Sequence of chain 1.A:
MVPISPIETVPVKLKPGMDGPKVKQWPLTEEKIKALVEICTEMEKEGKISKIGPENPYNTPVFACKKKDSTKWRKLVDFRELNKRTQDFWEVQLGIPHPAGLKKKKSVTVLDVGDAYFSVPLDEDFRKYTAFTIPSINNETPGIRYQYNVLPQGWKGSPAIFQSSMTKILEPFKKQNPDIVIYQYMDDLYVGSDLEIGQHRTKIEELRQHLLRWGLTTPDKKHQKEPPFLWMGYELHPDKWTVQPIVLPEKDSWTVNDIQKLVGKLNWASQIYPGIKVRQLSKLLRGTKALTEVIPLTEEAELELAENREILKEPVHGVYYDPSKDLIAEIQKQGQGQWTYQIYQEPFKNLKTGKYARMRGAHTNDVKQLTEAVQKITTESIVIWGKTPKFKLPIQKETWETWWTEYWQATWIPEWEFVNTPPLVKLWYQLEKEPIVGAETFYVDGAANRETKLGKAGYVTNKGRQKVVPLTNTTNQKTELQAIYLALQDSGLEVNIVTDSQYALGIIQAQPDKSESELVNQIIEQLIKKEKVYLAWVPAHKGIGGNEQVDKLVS

A protein and the small-molecule ligand that binds it are described below.
Small molecule (SMILES): Cc1cn([C@H]2C=C[C@@H](CO[P](=O)(O)O[P](=O)(O)OP(=O)(O)O)O2)c(=O)[nH]c1=O

Binding-site contacts:
Ligand atom C1' contacts residue TYR117 of chain 1.A at 3.5 Å (hydrophobic).
Ligand atom O7' contacts residue MG1 of chain 1.I at 3.7 Å.
Ligand atom O3C contacts residue GLY114 of chain 1.A at 3.3 Å.
Ligand atom N1 contacts residue ARG74 of chain 1.A at 3.7 Å.
Ligand atom O2A contacts residue ASP187 of chain 1.A at 2.9 Å (salt-bridge).
Ligand atom O1B contacts residue ALA116 of chain 1.A at 3.6 Å.
Ligand atom PA contacts residue MG1 of chain 1.I at 3.6 Å.
Ligand atom C6 contacts residue ARG74 of chain 1.A at 3.6 Å.
Ligand atom O1C contacts residue LYS222 of chain 1.A at 3.4 Å (salt-bridge).
Ligand atom PB contacts residue MG1 of chain 1.I at 3.3 Å.
Ligand atom O2A contacts residue ASP112 of chain 1.A at 3.5 Å (salt-bridge).
Ligand atom O2B contacts residue ASP187 of chain 1.A at 3.1 Å (salt-bridge).
Ligand atom O2B contacts residue MG1 of chain 1.I at 2.1 Å.
Ligand atom O6' contacts residue LYS67 of chain 1.A at 3.7 Å.
Ligand atom O1C contacts residue LYS67 of chain 1.A at 2.5 Å (salt-bridge).
Ligand atom O3C contacts residue ASP115 of chain 1.A at 3.6 Å.
Ligand atom O4' contacts residue MET186 of chain 1.A at 3.6 Å.
Ligand atom C3' contacts residue ALA116 of chain 1.A at 3.7 Å (hydrophobic).
Ligand atom PC contacts residue MG1 of chain 1.I at 3.4 Å.
Ligand atom O2B contacts residue VAL113 of chain 1.A at 3.0 Å (h-bond).
Ligand atom PA contacts residue ARG74 of chain 1.A at 3.4 Å.
Ligand atom O2C contacts residue LYS222 of chain 1.A at 3.7 Å.
Ligand atom C4 contacts residue ARG74 of chain 1.A at 3.7 Å.
Ligand atom O1A contacts residue ARG74 of chain 1.A at 2.8 Å (salt-bridge).
Ligand atom O6' contacts residue MG1 of chain 1.I at 3.7 Å.
Ligand atom O1B contacts residue GLN153 of chain 1.A at 3.7 Å.
Ligand atom C5A contacts residue ARG74 of chain 1.A at 3.6 Å.
Ligand atom O2C contacts residue VAL113 of chain 1.A at 3.3 Å (h-bond).
Ligand atom C5' contacts residue ASP187 of chain 1.A at 3.2 Å.
Ligand atom O2 contacts residue TYR117 of chain 1.A at 3.4 Å.
Ligand atom O5' contacts residue ARG74 of chain 1.A at 3.6 Å.
Ligand atom O7' contacts residue LYS67 of chain 1.A at 3.3 Å (salt-bridge).
Ligand atom O7' contacts residue ASP115 of chain 1.A at 3.4 Å (salt-bridge).
Ligand atom PC contacts residue LYS67 of chain 1.A at 3.4 Å.
Ligand atom C2' contacts residue TYR117 of chain 1.A at 3.5 Å (hydrophobic).
Ligand atom O6' contacts residue ARG74 of chain 1.A at 3.4 Å (salt-bridge).
Ligand atom O2C contacts residue ASP112 of chain 1.A at 3.4 Å (salt-bridge).
Ligand atom O2A contacts residue MG1 of chain 1.I at 2.4 Å.
Ligand atom C5 contacts residue ARG74 of chain 1.A at 3.6 Å.
Ligand atom O2C contacts residue MG1 of chain 1.I at 2.1 Å.